Binding-site contacts:
Ligand atom C1 contacts residue MET74 of chain 3.A at 3.8 Å (hydrophobic).
Ligand atom C9 contacts residue LEU102 of chain 3.A at 3.7 Å (hydrophobic).
Ligand atom C4 contacts residue ARG88 of chain 3.A at 3.9 Å.
Ligand atom C10 contacts residue LEU102 of chain 3.A at 3.5 Å (hydrophobic).
Ligand atom N1 contacts residue LEU73 of chain 3.A at 3.6 Å.
Ligand atom C3 contacts residue SO41 of chain 3.E at 4.1 Å.
Ligand atom C3 contacts residue MET74 of chain 3.A at 3.8 Å (hydrophobic).
Ligand atom C10 contacts residue LEU131 of chain 1.A at 4.1 Å (hydrophobic).
Ligand atom C3 contacts residue ALA37 of chain 3.A at 3.5 Å (hydrophobic).
Ligand atom C contacts residue GLU134 of chain 1.A at 3.4 Å.
Ligand atom C12 contacts residue GLU134 of chain 1.A at 4.1 Å.
Ligand atom C4 contacts residue MET74 of chain 3.A at 3.7 Å (hydrophobic).
Ligand atom N contacts residue HIS138 of chain 1.A at 3.9 Å.
Ligand atom N contacts residue GLU134 of chain 1.A at 3.8 Å.
Ligand atom C8 contacts residue MET74 of chain 3.A at 3.9 Å (hydrophobic).
Ligand atom C2 contacts residue MET74 of chain 3.A at 3.9 Å (hydrophobic).
Ligand atom C2 contacts residue SER39 of chain 3.A at 4.0 Å.
Ligand atom C6 contacts residue MET74 of chain 3.A at 3.7 Å (hydrophobic).
Ligand atom C5 contacts residue SO41 of chain 3.E at 3.9 Å.
Ligand atom C11 contacts residue LEU102 of chain 3.A at 4.1 Å (hydrophobic).
Ligand atom C contacts residue SO41 of chain 3.G at 3.7 Å.
Ligand atom C12 contacts residue MET74 of chain 3.A at 3.9 Å (hydrophobic).
Ligand atom C9 contacts residue VAL135 of chain 1.A at 3.8 Å (hydrophobic).
Ligand atom C4 contacts residue SO41 of chain 3.E at 3.5 Å.
Ligand atom N2 contacts residue LEU73 of chain 3.A at 3.6 Å.
Ligand atom C11 contacts residue TYR98 of chain 3.A at 4.1 Å (hydrophobic).
Ligand atom N1 contacts residue ASP72 of chain 3.A at 4.0 Å.
Ligand atom C contacts residue HIS138 of chain 1.A at 4.1 Å.
Ligand atom C2 contacts residue ALA37 of chain 3.A at 3.4 Å (hydrophobic).
Ligand atom C8 contacts residue LEU73 of chain 3.A at 4.1 Å (hydrophobic).
Ligand atom C5 contacts residue TYR98 of chain 3.A at 3.8 Å (hydrophobic).
Ligand atom C7 contacts residue HIS138 of chain 1.A at 3.7 Å.
Ligand atom C10 contacts residue GLU134 of chain 1.A at 4.0 Å.
Ligand atom N contacts residue MET74 of chain 3.A at 4.0 Å.
Ligand atom C11 contacts residue GLU134 of chain 1.A at 3.5 Å.
Ligand atom C6 contacts residue TYR98 of chain 3.A at 3.7 Å (hydrophobic).
Ligand atom N1 contacts residue MET74 of chain 3.A at 2.9 Å (h-bond).
Ligand atom C7 contacts residue MET74 of chain 3.A at 3.7 Å (hydrophobic).
Ligand atom C7 contacts residue ASP72 of chain 3.A at 3.9 Å.
Ligand atom C5 contacts residue MET74 of chain 3.A at 3.6 Å (hydrophobic).

Sequence of chain 1.A:
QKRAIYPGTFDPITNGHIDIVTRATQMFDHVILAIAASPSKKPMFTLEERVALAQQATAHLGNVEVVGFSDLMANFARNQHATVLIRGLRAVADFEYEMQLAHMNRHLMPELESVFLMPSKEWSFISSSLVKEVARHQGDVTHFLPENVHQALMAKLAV

This small molecule binds to this protein.
Small molecule (SMILES): c1ccc(Cn2cnc3ncccc32)cc1

Sequence of chain 3.A:
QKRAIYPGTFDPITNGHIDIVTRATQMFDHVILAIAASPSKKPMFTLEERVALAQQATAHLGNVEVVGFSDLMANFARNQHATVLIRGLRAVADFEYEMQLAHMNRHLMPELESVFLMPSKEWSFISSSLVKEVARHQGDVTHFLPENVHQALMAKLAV